Binding-site contacts:
Ligand atom C18 contacts residue TYR92 of chain 1.D at 3.5 Å (hydrophobic).
Ligand atom C7 contacts residue LEU117 of chain 1.E at 4.0 Å (hydrophobic).
Ligand atom C2 contacts residue LEU117 of chain 1.E at 3.8 Å (hydrophobic).
Ligand atom C4 contacts residue LEU117 of chain 1.E at 3.7 Å (hydrophobic).
Ligand atom C19 contacts residue TRP54 of chain 1.E at 3.5 Å (hydrophobic).
Ligand atom C14 contacts residue TRP146 of chain 1.D at 3.5 Å (hydrophobic).
Ligand atom O2 contacts residue TYR185 of chain 1.D at 3.6 Å.
Ligand atom C15 contacts residue TRP146 of chain 1.D at 3.8 Å (hydrophobic).
Ligand atom C6 contacts residue GLN115 of chain 1.E at 3.1 Å.
Ligand atom C20 contacts residue TYR92 of chain 1.D at 3.6 Å (hydrophobic).
Ligand atom C13 contacts residue TYR92 of chain 1.D at 3.4 Å (hydrophobic).
Ligand atom C13 contacts residue TRP146 of chain 1.D at 4.1 Å (hydrophobic).
Ligand atom C12 contacts residue TRP146 of chain 1.D at 3.5 Å (hydrophobic).
Ligand atom C15 contacts residue TYR92 of chain 1.D at 3.8 Å (hydrophobic).
Ligand atom C12 contacts residue TYR192 of chain 1.D at 3.5 Å (hydrophobic).
Ligand atom C3 contacts residue LEU117 of chain 1.E at 4.0 Å (hydrophobic).
Ligand atom O2 contacts residue TRP54 of chain 1.E at 3.5 Å.
Ligand atom C15 contacts residue TYR192 of chain 1.D at 3.4 Å (hydrophobic).
Ligand atom C2 contacts residue CYS187 of chain 1.D at 3.4 Å (hydrophobic).
Ligand atom C22 contacts residue TRP146 of chain 1.D at 3.8 Å (hydrophobic).
Ligand atom C10 contacts residue TRP54 of chain 1.E at 3.7 Å (hydrophobic).
Ligand atom C1 contacts residue LEU117 of chain 1.E at 3.6 Å (hydrophobic).
Ligand atom C6 contacts residue CYS187 of chain 1.D at 4.0 Å (hydrophobic).
Ligand atom C2 contacts residue CYS188 of chain 1.D at 4.0 Å (hydrophobic).
Ligand atom C19 contacts residue TRP146 of chain 1.D at 3.6 Å (hydrophobic).
Ligand atom C16 contacts residue TYR185 of chain 1.D at 3.8 Å (hydrophobic).
Ligand atom C15 contacts residue SER145 of chain 1.D at 3.7 Å.
Ligand atom O1 contacts residue TYR185 of chain 1.D at 3.7 Å.
Ligand atom C7 contacts residue GLN56 of chain 1.E at 3.7 Å.
Ligand atom C17 contacts residue TRP146 of chain 1.D at 3.8 Å (hydrophobic).
Ligand atom C1 contacts residue CYS187 of chain 1.D at 3.5 Å (hydrophobic).
Ligand atom C11 contacts residue TYR185 of chain 1.D at 3.7 Å (hydrophobic).
Ligand atom C5 contacts residue CYS187 of chain 1.D at 3.9 Å (hydrophobic).
Ligand atom C21 contacts residue TYR92 of chain 1.D at 3.9 Å (hydrophobic).
Ligand atom C13 contacts residue TYR185 of chain 1.D at 4.0 Å (hydrophobic).
Ligand atom C13 contacts residue SER145 of chain 1.D at 4.1 Å.
Ligand atom C10 contacts residue TRP146 of chain 1.D at 3.9 Å (hydrophobic).
Ligand atom C3 contacts residue CYS187 of chain 1.D at 3.7 Å (hydrophobic).
Ligand atom C4 contacts residue CYS187 of chain 1.D at 4.0 Å (hydrophobic).
Ligand atom C5 contacts residue GLN115 of chain 1.E at 3.5 Å.

Sequence of chain 1.E:
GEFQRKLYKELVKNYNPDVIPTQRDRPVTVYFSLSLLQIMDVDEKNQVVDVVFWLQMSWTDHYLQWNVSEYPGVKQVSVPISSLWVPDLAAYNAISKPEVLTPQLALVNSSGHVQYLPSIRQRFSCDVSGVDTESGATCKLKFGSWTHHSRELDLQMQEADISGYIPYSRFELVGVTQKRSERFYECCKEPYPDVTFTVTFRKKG

Sequence of chain 1.D:
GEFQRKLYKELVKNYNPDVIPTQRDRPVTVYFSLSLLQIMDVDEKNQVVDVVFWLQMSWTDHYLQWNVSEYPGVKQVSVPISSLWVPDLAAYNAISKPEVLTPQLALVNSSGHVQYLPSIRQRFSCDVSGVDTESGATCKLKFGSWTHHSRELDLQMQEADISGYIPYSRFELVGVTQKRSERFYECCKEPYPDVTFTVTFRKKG

The protein below binds the small molecule below.
Small molecule (SMILES): CN1[C@@H](CC(=O)c2ccccc2)CCC[C@H]1C[C@H](O)c1ccccc1